Sequence of chain 1.G:
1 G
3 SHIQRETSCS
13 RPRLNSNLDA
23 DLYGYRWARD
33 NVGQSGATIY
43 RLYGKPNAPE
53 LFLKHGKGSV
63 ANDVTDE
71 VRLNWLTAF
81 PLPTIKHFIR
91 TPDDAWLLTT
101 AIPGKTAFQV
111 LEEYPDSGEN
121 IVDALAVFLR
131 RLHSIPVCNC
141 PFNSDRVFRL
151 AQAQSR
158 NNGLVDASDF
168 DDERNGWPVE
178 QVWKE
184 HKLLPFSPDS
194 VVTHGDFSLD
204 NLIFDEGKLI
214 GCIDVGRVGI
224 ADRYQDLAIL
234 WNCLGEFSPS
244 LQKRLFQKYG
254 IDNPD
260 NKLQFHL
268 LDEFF

Binding-site contacts:
Ligand atom CAC contacts residue ILE41 of chain 1.H at 4.0 Å (hydrophobic).
Ligand atom C2 contacts residue ILE102 of chain 1.H at 3.7 Å (hydrophobic).
Ligand atom CAJ contacts residue GLN6 of chain 1.G at 3.6 Å.
Ligand atom CAU contacts residue GLN6 of chain 1.G at 3.8 Å.
Ligand atom NAD contacts residue ILE206 of chain 1.H at 3.8 Å.
Ligand atom CAT contacts residue GLN6 of chain 1.G at 3.5 Å.
Ligand atom CAK contacts residue PHE54 of chain 1.H at 3.6 Å (hydrophobic).
Ligand atom N3 contacts residue ILE216 of chain 1.H at 3.9 Å.
Ligand atom N1 contacts residue ILE216 of chain 1.H at 3.9 Å.
Ligand atom CAC contacts residue PHE54 of chain 1.H at 3.6 Å (hydrophobic).
Ligand atom CAF contacts residue ASP32 of chain 1.H at 3.3 Å.
Ligand atom CAS contacts residue ILE216 of chain 1.H at 3.5 Å (hydrophobic).
Ligand atom C4 contacts residue ILE216 of chain 1.H at 3.8 Å (hydrophobic).
Ligand atom NAX contacts residue ILE216 of chain 1.H at 3.7 Å.
Ligand atom N1 contacts residue ALA101 of chain 1.H at 3.6 Å.
Ligand atom C2 contacts residue ILE216 of chain 1.H at 3.8 Å (hydrophobic).
Ligand atom CAA contacts residue ILE41 of chain 1.H at 3.7 Å (hydrophobic).
Ligand atom CAE contacts residue ARG43 of chain 1.H at 4.0 Å.
Ligand atom N3 contacts residue PHE54 of chain 1.H at 3.4 Å.
Ligand atom C6 contacts residue ILE102 of chain 1.H at 3.9 Å (hydrophobic).
Ligand atom NAP contacts residue ILE216 of chain 1.H at 3.5 Å.
Ligand atom C2 contacts residue ALA101 of chain 1.H at 3.8 Å (hydrophobic).
Ligand atom CAM contacts residue ILE216 of chain 1.H at 4.0 Å (hydrophobic).
Ligand atom C2 contacts residue PRO83 of chain 1.H at 3.9 Å (hydrophobic).
Ligand atom N1 contacts residue ILE102 of chain 1.H at 3.0 Å (h-bond).
Ligand atom C2 contacts residue PHE54 of chain 1.H at 3.5 Å (hydrophobic).
Ligand atom C5 contacts residue ILE216 of chain 1.H at 3.6 Å (hydrophobic).
Ligand atom CAE contacts residue ASP32 of chain 1.H at 3.3 Å.
Ligand atom CAI contacts residue GLN6 of chain 1.G at 3.4 Å.
Ligand atom C6 contacts residue PHE54 of chain 1.H at 3.6 Å (hydrophobic).
Ligand atom NAD contacts residue ILE102 of chain 1.H at 3.1 Å (h-bond).
Ligand atom N1 contacts residue PHE54 of chain 1.H at 3.7 Å.
Ligand atom CAE contacts residue GLN6 of chain 1.G at 4.0 Å.
Ligand atom CAG contacts residue GLY104 of chain 1.H at 3.6 Å.
Ligand atom CAR contacts residue GLN6 of chain 1.G at 4.0 Å.
Ligand atom CAF contacts residue VAL34 of chain 1.H at 4.0 Å (hydrophobic).
Ligand atom C4 contacts residue PHE54 of chain 1.H at 3.6 Å (hydrophobic).
Ligand atom CAU contacts residue PHE54 of chain 1.H at 3.9 Å (hydrophobic).
Ligand atom CAF contacts residue PHE54 of chain 1.H at 3.6 Å (hydrophobic).
Ligand atom C5 contacts residue PHE54 of chain 1.H at 3.6 Å (hydrophobic).

This small molecule binds to this protein.
Small molecule (SMILES): CC(C)(C)n1nc(Cc2cccc3ccccc23)c2c(N)ncnc21

Sequence of chain 1.H:
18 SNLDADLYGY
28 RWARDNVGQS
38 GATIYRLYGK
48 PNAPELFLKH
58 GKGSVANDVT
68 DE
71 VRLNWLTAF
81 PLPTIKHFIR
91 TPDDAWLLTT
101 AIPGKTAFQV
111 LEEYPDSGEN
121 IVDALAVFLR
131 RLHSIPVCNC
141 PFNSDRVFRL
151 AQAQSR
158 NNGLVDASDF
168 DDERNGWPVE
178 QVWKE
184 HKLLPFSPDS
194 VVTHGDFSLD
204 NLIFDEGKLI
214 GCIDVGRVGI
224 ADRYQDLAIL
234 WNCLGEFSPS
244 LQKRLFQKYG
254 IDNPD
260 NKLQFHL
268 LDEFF